A protein and the small-molecule ligand that binds it are described below.
Small molecule (SMILES): CC[C@H](C)[C@H](NC(=O)[C@H](CCC(=O)O)NC(=O)[C@H](CCC(=O)O)NC(=O)[C@H](Cc1ccccc1)NC(=O)[C@@H](N)CC(=O)O)C(=O)N1CCC[C@H]1C(=O)N[C@@H](C)C(=O)N[C@@H](C)C(=O)N[C@H](C=O)Cc1ccc(OS(=O)(=O)O)cc1

Sequence of chain 1.B:
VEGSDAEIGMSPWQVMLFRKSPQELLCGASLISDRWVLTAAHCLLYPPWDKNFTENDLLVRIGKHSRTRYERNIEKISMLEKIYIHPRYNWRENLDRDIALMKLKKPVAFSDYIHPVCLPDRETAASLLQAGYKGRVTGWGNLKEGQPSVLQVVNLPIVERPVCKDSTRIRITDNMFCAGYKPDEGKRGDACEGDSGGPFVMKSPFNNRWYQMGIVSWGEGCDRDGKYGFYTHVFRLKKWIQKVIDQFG

Binding-site contacts:
Ligand atom CB contacts residue TYR71 of chain 1.B at 3.7 Å (hydrophobic).
Ligand atom O3 contacts residue ILE78 of chain 1.B at 3.5 Å.
Ligand atom CE2 contacts residue THR69 of chain 1.B at 3.7 Å.
Ligand atom CG1 contacts residue GLN24 of chain 1.B at 3.3 Å.
Ligand atom OE2 contacts residue TYR71 of chain 1.B at 3.1 Å (h-bond).
Ligand atom OH contacts residue TYR71 of chain 1.B at 3.8 Å.
Ligand atom CZ contacts residue ARG68 of chain 1.B at 3.5 Å.
Ligand atom S contacts residue TYR71 of chain 1.B at 3.7 Å.
Ligand atom O contacts residue THR69 of chain 1.B at 3.4 Å.
Ligand atom CB contacts residue THR69 of chain 1.B at 3.5 Å.
Ligand atom CD contacts residue TYR71 of chain 1.B at 3.6 Å (hydrophobic).
Ligand atom CA contacts residue THR69 of chain 1.B at 3.8 Å.
Ligand atom CE2 contacts residue ILE78 of chain 1.B at 3.7 Å (hydrophobic).
Ligand atom O1 contacts residue LYS77 of chain 1.B at 3.7 Å.
Ligand atom CD2 contacts residue THR69 of chain 1.B at 3.6 Å.
Ligand atom OD2 contacts residue THR69 of chain 1.B at 3.6 Å.
Ligand atom CE1 contacts residue LEU26 of chain 1.B at 3.7 Å (hydrophobic).
Ligand atom OD2 contacts residue ARG68 of chain 1.B at 2.8 Å (salt-bridge).
Ligand atom CD contacts residue TYR71 of chain 1.B at 3.6 Å (hydrophobic).
Ligand atom O3 contacts residue GLU76 of chain 1.B at 3.6 Å.
Ligand atom S contacts residue ILE78 of chain 1.B at 3.8 Å.
Ligand atom CE2 contacts residue PHE19 of chain 1.B at 3.8 Å (hydrophobic).
Ligand atom CG contacts residue ILE78 of chain 1.B at 3.6 Å (hydrophobic).
Ligand atom CA contacts residue GLN24 of chain 1.B at 3.8 Å.
Ligand atom O contacts residue GLN24 of chain 1.B at 3.7 Å.
Ligand atom O contacts residue LEU60 of chain 1.B at 3.6 Å.
Ligand atom CE2 contacts residue ARG68 of chain 1.B at 2.8 Å.
Ligand atom CD2 contacts residue ARG68 of chain 1.B at 3.6 Å.
Ligand atom CD2 contacts residue ILE78 of chain 1.B at 3.5 Å (hydrophobic).
Ligand atom CE1 contacts residue ARG68 of chain 1.B at 3.6 Å.
Ligand atom O3 contacts residue TYR71 of chain 1.B at 2.9 Å (h-bond).
Ligand atom N contacts residue THR69 of chain 1.B at 3.0 Å (h-bond).
Ligand atom N contacts residue GLN24 of chain 1.B at 3.6 Å.
Ligand atom CG2 contacts residue ARG62 of chain 1.B at 3.3 Å.
Ligand atom O1 contacts residue ILE78 of chain 1.B at 2.8 Å (h-bond).
Ligand atom CG contacts residue TYR71 of chain 1.B at 3.7 Å (hydrophobic).
Ligand atom CD2 contacts residue PHE19 of chain 1.B at 3.5 Å (hydrophobic).
Ligand atom CD1 contacts residue LEU60 of chain 1.B at 3.3 Å (hydrophobic).
Ligand atom CG contacts residue THR69 of chain 1.B at 3.7 Å.
Ligand atom CG contacts residue TYR71 of chain 1.B at 3.5 Å (hydrophobic).